A small-molecule ligand and the protein it binds are described below.
Small molecule (SMILES): COCCOc1ccccc1[C@@H](c1ccccc1)[C@H]1CCCN1

Sequence of chain 2.D:
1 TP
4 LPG

Binding-site contacts:
Ligand atom C23 contacts residue VAL51 of chain 2.C at 4.1 Å (hydrophobic).
Ligand atom C17 contacts residue LEU4 of chain 2.D at 4.0 Å (hydrophobic).
Ligand atom C15 contacts residue GLY6 of chain 2.D at 4.1 Å.
Ligand atom C09 contacts residue ASN47 of chain 2.C at 4.2 Å.
Ligand atom C23 contacts residue GLY6 of chain 2.D at 3.5 Å.
Ligand atom C11 contacts residue ASN47 of chain 2.C at 4.4 Å.
Ligand atom C10 contacts residue VAL51 of chain 2.C at 3.8 Å (hydrophobic).
Ligand atom C18 contacts residue LEU4 of chain 2.D at 4.1 Å (hydrophobic).
Ligand atom C22 contacts residue ASN47 of chain 2.C at 3.8 Å.
Ligand atom C21 contacts residue SER50 of chain 2.C at 3.7 Å.
Ligand atom C17 contacts residue GLY6 of chain 2.D at 4.2 Å.
Ligand atom C22 contacts residue SER50 of chain 2.C at 3.3 Å.
Ligand atom C18 contacts residue GLY6 of chain 2.D at 3.5 Å.
Ligand atom O05 contacts residue ASN47 of chain 2.C at 4.4 Å.
Ligand atom C12 contacts residue GLY6 of chain 2.D at 3.4 Å.
Ligand atom C07 contacts residue ASN47 of chain 2.C at 3.5 Å.
Ligand atom C09 contacts residue VAL51 of chain 2.C at 4.1 Å (hydrophobic).
Ligand atom N20 contacts residue SER50 of chain 2.C at 4.3 Å.
Ligand atom C19 contacts residue GLY6 of chain 2.D at 2.4 Å.
Ligand atom C21 contacts residue PHE124 of chain 2.C at 4.4 Å (hydrophobic).
Ligand atom C08 contacts residue ASN47 of chain 2.C at 3.9 Å.
Ligand atom C22 contacts residue GLY6 of chain 2.D at 3.7 Å.
Ligand atom C21 contacts residue GLY6 of chain 2.D at 2.7 Å.
Ligand atom C16 contacts residue PRO5 of chain 2.D at 4.1 Å (hydrophobic).
Ligand atom C13 contacts residue GLY6 of chain 2.D at 3.4 Å.
Ligand atom N20 contacts residue GLY6 of chain 2.D at 1.4 Å.
Ligand atom C23 contacts residue SER50 of chain 2.C at 3.5 Å.
Ligand atom C06 contacts residue ASN47 of chain 2.C at 4.0 Å.
Ligand atom C14 contacts residue GLY6 of chain 2.D at 3.6 Å.
Ligand atom C14 contacts residue PRO5 of chain 2.D at 4.1 Å (hydrophobic).
Ligand atom C23 contacts residue ASN47 of chain 2.C at 4.0 Å.
Ligand atom C15 contacts residue PRO5 of chain 2.D at 3.7 Å (hydrophobic).
Ligand atom C04 contacts residue ASN47 of chain 2.C at 3.6 Å.
Ligand atom C22 contacts residue PHE124 of chain 2.C at 3.8 Å (hydrophobic).
Ligand atom C16 contacts residue GLY6 of chain 2.D at 4.4 Å.
Ligand atom C10 contacts residue ASN47 of chain 2.C at 4.5 Å.
Ligand atom C19 contacts residue VAL51 of chain 2.C at 4.5 Å (hydrophobic).
Ligand atom C01 contacts residue PRO172 of chain 2.C at 4.5 Å (hydrophobic).

Sequence of chain 2.C:
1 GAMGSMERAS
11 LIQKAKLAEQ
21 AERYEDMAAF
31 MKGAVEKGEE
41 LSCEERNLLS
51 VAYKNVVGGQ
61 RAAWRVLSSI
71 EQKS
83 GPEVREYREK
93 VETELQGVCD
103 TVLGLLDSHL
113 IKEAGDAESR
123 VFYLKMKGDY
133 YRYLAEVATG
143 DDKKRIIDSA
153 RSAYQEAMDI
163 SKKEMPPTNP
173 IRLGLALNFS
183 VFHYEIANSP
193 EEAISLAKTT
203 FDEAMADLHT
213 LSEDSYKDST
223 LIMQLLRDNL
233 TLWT